Binding-site contacts:
Ligand atom O3' contacts residue GLN688 of chain 1.C at 3.5 Å (h-bond).
Ligand atom O2' contacts residue ASP464 of chain 1.D at 2.9 Å (salt-bridge).
Ligand atom OP1 contacts residue MET685 of chain 1.C at 4.0 Å.
Ligand atom O5' contacts residue ASN568 of chain 1.C at 4.2 Å.
Ligand atom C3' contacts residue ASP464 of chain 1.D at 3.9 Å.
Ligand atom C4' contacts residue GLN688 of chain 1.C at 4.4 Å.
Ligand atom O2' contacts residue ARG425 of chain 1.D at 3.8 Å.
Ligand atom P contacts residue ASN568 of chain 1.C at 4.3 Å.
Ligand atom P contacts residue PRO564 of chain 1.C at 4.2 Å.
Ligand atom OP2 contacts residue ASN568 of chain 1.C at 3.0 Å (h-bond).
Ligand atom C5 contacts residue TYR124 of chain 1.H at 3.8 Å (hydrophobic).
Ligand atom C2 contacts residue TYR124 of chain 1.H at 4.0 Å (hydrophobic).
Ligand atom C5' contacts residue GLN688 of chain 1.C at 4.3 Å.
Ligand atom OP1 contacts residue ASN684 of chain 1.C at 3.9 Å.
Ligand atom C4 contacts residue TYR124 of chain 1.H at 3.9 Å (hydrophobic).
Ligand atom O2' contacts residue HIS1237 of chain 1.C at 4.3 Å.
Ligand atom O4' contacts residue HIS1237 of chain 1.C at 4.1 Å.
Ligand atom C5' contacts residue ASP464 of chain 1.D at 4.2 Å.
Ligand atom OP2 contacts residue PRO564 of chain 1.C at 4.2 Å.
Ligand atom C3' contacts residue ASP462 of chain 1.D at 4.0 Å.
Ligand atom C4' contacts residue HIS1237 of chain 1.C at 4.2 Å.
Ligand atom C5' contacts residue ASP462 of chain 1.D at 3.1 Å.
Ligand atom O3' contacts residue ASP464 of chain 1.D at 4.0 Å.
Ligand atom O4' contacts residue ASP464 of chain 1.D at 3.5 Å (salt-bridge).
Ligand atom C4' contacts residue ASP462 of chain 1.D at 3.3 Å.
Ligand atom OP1 contacts residue GLN688 of chain 1.C at 4.1 Å.
Ligand atom C4' contacts residue ASP464 of chain 1.D at 3.2 Å.
Ligand atom N2 contacts residue PRO427 of chain 1.D at 4.0 Å.
Ligand atom P contacts residue GLN688 of chain 1.C at 4.4 Å.
Ligand atom C2' contacts residue ASP464 of chain 1.D at 3.8 Å.
Ligand atom O3' contacts residue ASP462 of chain 1.D at 3.6 Å (salt-bridge).
Ligand atom OP1 contacts residue LYS1073 of chain 1.C at 3.8 Å.
Ligand atom C1' contacts residue ASP464 of chain 1.D at 3.9 Å.
Ligand atom OP1 contacts residue PRO564 of chain 1.C at 3.4 Å.
Ligand atom C6 contacts residue TYR124 of chain 1.H at 3.9 Å (hydrophobic).
Ligand atom O2' contacts residue GLN688 of chain 1.C at 3.8 Å.
Ligand atom C5' contacts residue HIS1237 of chain 1.C at 4.1 Å.
Ligand atom N1 contacts residue TYR124 of chain 1.H at 4.0 Å.
Ligand atom C3' contacts residue GLN688 of chain 1.C at 4.3 Å.
Ligand atom N3 contacts residue TYR124 of chain 1.H at 4.0 Å.

Sequence of chain 1.H:
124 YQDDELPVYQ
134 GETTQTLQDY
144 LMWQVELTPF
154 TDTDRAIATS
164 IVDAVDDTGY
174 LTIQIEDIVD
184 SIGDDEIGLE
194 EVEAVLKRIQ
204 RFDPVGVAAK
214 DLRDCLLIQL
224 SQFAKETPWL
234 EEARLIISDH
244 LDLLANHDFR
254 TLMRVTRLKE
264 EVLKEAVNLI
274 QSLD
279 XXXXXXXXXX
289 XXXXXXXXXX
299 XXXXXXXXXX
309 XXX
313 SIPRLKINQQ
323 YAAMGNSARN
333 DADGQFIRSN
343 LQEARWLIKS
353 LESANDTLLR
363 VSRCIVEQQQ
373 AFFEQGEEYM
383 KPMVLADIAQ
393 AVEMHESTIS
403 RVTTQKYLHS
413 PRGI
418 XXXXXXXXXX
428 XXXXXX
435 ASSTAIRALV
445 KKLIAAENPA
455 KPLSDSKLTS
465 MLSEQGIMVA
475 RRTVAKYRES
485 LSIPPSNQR

Sequence of chain 1.C:
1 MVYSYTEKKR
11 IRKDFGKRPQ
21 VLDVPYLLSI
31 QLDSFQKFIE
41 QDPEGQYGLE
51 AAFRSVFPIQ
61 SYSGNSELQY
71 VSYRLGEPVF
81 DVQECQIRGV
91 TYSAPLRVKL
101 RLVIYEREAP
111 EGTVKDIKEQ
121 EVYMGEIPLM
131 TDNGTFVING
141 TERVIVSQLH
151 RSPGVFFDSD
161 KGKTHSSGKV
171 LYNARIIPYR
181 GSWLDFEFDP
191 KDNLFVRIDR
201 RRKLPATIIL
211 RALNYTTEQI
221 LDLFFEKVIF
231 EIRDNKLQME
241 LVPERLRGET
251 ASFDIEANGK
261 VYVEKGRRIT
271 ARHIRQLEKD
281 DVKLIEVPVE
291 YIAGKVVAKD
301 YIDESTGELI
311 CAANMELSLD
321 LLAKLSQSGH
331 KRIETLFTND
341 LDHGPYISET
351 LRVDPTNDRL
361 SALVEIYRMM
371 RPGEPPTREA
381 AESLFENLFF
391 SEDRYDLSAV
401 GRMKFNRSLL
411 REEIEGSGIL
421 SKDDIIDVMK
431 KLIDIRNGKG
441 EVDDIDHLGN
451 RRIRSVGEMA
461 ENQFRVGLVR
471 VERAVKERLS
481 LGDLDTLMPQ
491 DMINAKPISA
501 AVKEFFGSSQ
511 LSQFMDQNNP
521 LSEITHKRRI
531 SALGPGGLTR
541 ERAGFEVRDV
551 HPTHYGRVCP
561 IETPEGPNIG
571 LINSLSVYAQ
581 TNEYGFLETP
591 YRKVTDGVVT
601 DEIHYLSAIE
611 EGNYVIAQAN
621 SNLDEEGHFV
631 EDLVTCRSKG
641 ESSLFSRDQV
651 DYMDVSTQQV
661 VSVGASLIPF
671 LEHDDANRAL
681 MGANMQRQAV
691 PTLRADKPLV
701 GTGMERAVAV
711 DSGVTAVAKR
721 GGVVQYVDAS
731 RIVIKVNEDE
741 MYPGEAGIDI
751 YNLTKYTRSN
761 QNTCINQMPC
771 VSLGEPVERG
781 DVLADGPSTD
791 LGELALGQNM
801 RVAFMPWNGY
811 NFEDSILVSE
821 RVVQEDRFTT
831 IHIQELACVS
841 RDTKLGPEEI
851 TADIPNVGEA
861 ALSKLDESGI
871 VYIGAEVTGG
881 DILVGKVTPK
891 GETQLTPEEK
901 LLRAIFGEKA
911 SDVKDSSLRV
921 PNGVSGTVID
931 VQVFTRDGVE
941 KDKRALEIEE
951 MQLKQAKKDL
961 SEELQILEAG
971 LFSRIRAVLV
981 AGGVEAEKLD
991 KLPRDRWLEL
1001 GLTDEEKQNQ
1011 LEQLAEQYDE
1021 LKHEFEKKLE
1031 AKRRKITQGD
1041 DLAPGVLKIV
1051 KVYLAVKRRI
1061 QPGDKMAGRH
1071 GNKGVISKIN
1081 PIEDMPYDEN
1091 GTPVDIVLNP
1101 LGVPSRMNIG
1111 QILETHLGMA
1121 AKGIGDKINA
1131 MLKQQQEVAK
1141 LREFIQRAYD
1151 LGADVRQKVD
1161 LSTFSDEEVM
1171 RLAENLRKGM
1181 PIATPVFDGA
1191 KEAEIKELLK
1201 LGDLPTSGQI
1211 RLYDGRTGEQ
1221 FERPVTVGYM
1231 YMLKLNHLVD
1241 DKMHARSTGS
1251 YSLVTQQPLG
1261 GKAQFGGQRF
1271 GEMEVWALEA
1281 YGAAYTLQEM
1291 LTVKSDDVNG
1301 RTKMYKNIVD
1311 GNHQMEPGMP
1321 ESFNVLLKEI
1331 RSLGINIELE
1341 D

Sequence of chain 1.D:
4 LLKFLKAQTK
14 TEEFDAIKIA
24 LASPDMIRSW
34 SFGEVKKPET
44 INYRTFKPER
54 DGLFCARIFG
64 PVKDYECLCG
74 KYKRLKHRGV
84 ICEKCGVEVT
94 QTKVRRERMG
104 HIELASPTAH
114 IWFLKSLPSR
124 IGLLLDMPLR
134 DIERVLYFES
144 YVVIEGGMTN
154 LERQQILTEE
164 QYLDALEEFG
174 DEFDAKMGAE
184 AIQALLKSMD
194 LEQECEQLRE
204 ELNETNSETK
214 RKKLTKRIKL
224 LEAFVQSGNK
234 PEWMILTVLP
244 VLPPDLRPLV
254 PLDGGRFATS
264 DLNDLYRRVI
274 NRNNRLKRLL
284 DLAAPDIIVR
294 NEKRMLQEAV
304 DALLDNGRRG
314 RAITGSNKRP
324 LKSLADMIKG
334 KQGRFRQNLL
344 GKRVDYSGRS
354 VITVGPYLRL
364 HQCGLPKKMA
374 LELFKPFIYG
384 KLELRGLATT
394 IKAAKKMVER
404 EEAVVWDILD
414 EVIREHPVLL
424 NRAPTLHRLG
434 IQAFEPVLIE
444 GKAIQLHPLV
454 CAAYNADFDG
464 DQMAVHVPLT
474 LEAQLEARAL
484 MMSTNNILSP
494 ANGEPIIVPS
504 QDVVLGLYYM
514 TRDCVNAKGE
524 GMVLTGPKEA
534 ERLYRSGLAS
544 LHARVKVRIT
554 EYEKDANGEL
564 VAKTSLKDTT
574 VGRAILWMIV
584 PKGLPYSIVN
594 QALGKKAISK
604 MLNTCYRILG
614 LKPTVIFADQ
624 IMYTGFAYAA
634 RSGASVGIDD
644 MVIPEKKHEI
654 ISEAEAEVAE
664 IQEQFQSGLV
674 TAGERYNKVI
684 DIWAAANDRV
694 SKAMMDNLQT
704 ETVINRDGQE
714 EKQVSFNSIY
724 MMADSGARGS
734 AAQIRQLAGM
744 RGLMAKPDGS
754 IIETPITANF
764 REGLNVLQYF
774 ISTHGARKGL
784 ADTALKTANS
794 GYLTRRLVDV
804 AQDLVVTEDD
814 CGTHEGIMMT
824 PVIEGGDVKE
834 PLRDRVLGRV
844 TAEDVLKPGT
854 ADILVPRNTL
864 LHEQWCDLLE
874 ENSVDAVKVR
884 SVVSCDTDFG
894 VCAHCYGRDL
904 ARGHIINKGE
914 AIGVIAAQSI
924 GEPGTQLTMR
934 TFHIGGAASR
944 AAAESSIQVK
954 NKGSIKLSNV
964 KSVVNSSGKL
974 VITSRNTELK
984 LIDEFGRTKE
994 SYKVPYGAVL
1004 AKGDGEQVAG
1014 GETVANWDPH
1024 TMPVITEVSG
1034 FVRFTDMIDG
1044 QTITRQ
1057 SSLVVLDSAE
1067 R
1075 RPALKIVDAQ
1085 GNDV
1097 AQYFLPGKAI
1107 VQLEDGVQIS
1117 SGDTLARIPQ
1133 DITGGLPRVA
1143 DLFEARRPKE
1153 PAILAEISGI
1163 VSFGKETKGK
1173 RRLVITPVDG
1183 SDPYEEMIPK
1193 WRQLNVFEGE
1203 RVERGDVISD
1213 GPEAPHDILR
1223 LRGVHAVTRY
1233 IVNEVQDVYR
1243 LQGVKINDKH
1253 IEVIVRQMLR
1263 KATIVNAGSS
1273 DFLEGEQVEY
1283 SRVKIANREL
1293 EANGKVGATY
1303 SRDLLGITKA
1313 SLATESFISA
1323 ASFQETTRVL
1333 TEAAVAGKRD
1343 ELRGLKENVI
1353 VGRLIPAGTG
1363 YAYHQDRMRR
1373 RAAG

A small-molecule ligand and the protein it binds are described below.
Small molecule (SMILES): Nc1nc(=O)c2ncn([C@@H]3O[C@H](CO[P](=O)(O)O[C@H]4[C@@H](O)[C@H](n5cnc6c(=O)nc(N)[nH]c65)O[C@@H]4CO[P](=O)(O)O[C@H]4[C@@H](O)[C@H](n5cnc6c(=O)nc(N)[nH]c65)O[C@@H]4CO[P](=O)(O)O[C@H]4[C@@H](O)[C@H](n5ccc(=O)[nH]c5=O)O[C@@H]4CO)[C@@H](O)[C@H]3O)c2[nH]1